Binding-site contacts:
Ligand atom O5 contacts residue TRP42 of chain 1.D at 4.0 Å.
Ligand atom N2 contacts residue TRP42 of chain 1.D at 4.0 Å.
Ligand atom C5 contacts residue ASN47 of chain 1.D at 3.2 Å.
Ligand atom C7 contacts residue TRP42 of chain 1.D at 4.1 Å (hydrophobic).
Ligand atom C1 contacts residue TRP42 of chain 1.D at 3.1 Å (hydrophobic).
Ligand atom C6 contacts residue MET447 of chain 1.D at 3.2 Å (hydrophobic).
Ligand atom N2 contacts residue ASN47 of chain 1.D at 2.6 Å (h-bond).
Ligand atom C2 contacts residue ASN47 of chain 1.D at 2.5 Å.
Ligand atom C8 contacts residue TRP42 of chain 1.D at 4.0 Å (hydrophobic).
Ligand atom C4 contacts residue MET447 of chain 1.D at 4.2 Å (hydrophobic).
Ligand atom O5 contacts residue MET447 of chain 1.D at 3.6 Å (h-bond).
Ligand atom O6 contacts residue MET447 of chain 1.D at 3.5 Å (h-bond).
Ligand atom C3 contacts residue ASN47 of chain 1.D at 3.5 Å.
Ligand atom O7 contacts residue ASP449 of chain 1.D at 3.6 Å.
Ligand atom C7 contacts residue ASN47 of chain 1.D at 3.9 Å.
Ligand atom C1 contacts residue ASN47 of chain 1.D at 1.4 Å.
Ligand atom C4 contacts residue PHE448 of chain 1.D at 4.0 Å (hydrophobic).
Ligand atom C8 contacts residue ASN47 of chain 1.D at 4.0 Å.
Ligand atom O5 contacts residue PHE448 of chain 1.D at 4.2 Å.
Ligand atom C1 contacts residue PHE448 of chain 1.D at 4.4 Å (hydrophobic).
Ligand atom C5 contacts residue MET447 of chain 1.D at 3.8 Å (hydrophobic).
Ligand atom C4 contacts residue ASN47 of chain 1.D at 4.0 Å.
Ligand atom C6 contacts residue ASN47 of chain 1.D at 4.4 Å.
Ligand atom C2 contacts residue TRP42 of chain 1.D at 3.5 Å (hydrophobic).
Ligand atom O7 contacts residue PHE448 of chain 1.D at 4.0 Å.
Ligand atom O5 contacts residue ASN47 of chain 1.D at 2.4 Å (h-bond).

Sequence of chain 1.D:
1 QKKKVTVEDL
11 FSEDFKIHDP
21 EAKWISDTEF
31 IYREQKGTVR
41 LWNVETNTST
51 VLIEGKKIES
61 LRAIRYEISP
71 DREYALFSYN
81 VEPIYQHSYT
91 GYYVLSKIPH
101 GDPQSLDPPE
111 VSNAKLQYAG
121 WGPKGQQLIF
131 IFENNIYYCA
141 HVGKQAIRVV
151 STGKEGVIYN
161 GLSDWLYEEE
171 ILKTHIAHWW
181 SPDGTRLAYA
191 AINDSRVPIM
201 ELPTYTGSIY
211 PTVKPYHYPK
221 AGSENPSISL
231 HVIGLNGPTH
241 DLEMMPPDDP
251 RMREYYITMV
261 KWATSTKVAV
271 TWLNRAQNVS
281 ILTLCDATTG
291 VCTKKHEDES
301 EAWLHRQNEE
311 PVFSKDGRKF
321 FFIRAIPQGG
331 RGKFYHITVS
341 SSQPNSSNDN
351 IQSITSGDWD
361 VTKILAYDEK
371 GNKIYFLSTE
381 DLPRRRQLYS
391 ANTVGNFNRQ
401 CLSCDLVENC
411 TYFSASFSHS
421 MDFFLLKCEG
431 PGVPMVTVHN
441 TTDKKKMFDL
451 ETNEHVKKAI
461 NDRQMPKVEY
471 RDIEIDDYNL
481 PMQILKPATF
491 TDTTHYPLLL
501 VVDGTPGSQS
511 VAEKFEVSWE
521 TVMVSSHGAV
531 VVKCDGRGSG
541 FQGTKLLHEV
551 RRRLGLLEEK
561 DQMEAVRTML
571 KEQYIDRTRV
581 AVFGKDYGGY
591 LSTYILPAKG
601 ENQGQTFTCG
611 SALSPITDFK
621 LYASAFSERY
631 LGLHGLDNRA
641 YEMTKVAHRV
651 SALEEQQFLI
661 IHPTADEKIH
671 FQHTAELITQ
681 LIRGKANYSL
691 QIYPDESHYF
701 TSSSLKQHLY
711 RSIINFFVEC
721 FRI

This small molecule binds to this protein.
Small molecule (SMILES): CC(=O)N[C@H]1[C@@H](O[C@H]2[C@H](O)[C@@H](NC(C)=O)CO[C@@H]2CO)O[C@H](CO)[C@@H](O[C@H]2O[C@H](CO)[C@@H](O)[C@H](O)[C@@H]2O)[C@@H]1O